Sequence of chain 1.L:
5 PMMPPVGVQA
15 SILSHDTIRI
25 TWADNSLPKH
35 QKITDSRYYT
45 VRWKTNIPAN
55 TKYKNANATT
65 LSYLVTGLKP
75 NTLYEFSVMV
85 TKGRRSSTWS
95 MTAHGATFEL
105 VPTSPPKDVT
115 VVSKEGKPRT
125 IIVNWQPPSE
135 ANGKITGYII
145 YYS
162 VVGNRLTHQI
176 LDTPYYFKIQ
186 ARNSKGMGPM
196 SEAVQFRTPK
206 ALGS

Binding-site contacts:
Ligand atom C1 contacts residue ASN61 of chain 1.L at 1.4 Å.
Ligand atom O7 contacts residue ASN61 of chain 1.L at 3.9 Å.
Ligand atom C6 contacts residue TYR42 of chain 1.L at 3.2 Å (hydrophobic).
Ligand atom O5 contacts residue TYR42 of chain 1.L at 3.5 Å.
Ligand atom C3 contacts residue ASN61 of chain 1.L at 3.8 Å.
Ligand atom C8 contacts residue ALA60 of chain 1.L at 4.0 Å (hydrophobic).
Ligand atom C8 contacts residue ASN61 of chain 1.L at 4.4 Å.
Ligand atom C2 contacts residue ASN61 of chain 1.L at 2.4 Å.
Ligand atom C4 contacts residue ASN61 of chain 1.L at 4.2 Å.
Ligand atom C8 contacts residue ASN59 of chain 1.L at 3.6 Å.
Ligand atom N2 contacts residue ASN61 of chain 1.L at 2.9 Å (h-bond).
Ligand atom C5 contacts residue ASN61 of chain 1.L at 3.7 Å.
Ligand atom C7 contacts residue ASN61 of chain 1.L at 3.6 Å.
Ligand atom O5 contacts residue ASN61 of chain 1.L at 2.3 Å (h-bond).
Ligand atom C5 contacts residue TYR42 of chain 1.L at 3.5 Å (hydrophobic).
Ligand atom C1 contacts residue TYR42 of chain 1.L at 4.0 Å (hydrophobic).
Ligand atom O6 contacts residue TYR42 of chain 1.L at 4.3 Å.

The small molecule below binds the protein below.
Small molecule (SMILES): CC(=O)N[C@@H]1[C@@H](O)[C@H](O)[C@@H](CO)O[C@H]1O